This protein binds this small molecule.
Small molecule (SMILES): CC(=O)Nc1ccc2c(c1)CCCC2=O

Binding-site contacts:
Ligand atom C09 contacts residue SER57 of chain 1.A at 3.3 Å.
Ligand atom C01 contacts residue THR75 of chain 1.A at 4.3 Å.
Ligand atom C12 contacts residue TYR58 of chain 1.A at 4.3 Å (hydrophobic).
Ligand atom O15 contacts residue GLY78 of chain 1.A at 3.1 Å (h-bond).
Ligand atom C14 contacts residue TYR58 of chain 1.A at 3.9 Å (hydrophobic).
Ligand atom C13 contacts residue PHE80 of chain 1.A at 4.1 Å (hydrophobic).
Ligand atom C02 contacts residue TRP77 of chain 1.A at 3.7 Å (hydrophobic).
Ligand atom N07 contacts residue TYR58 of chain 1.A at 3.8 Å.
Ligand atom O15 contacts residue TYR58 of chain 1.A at 3.7 Å.
Ligand atom C03 contacts residue TRP77 of chain 1.A at 4.4 Å (hydrophobic).
Ligand atom C11 contacts residue SER57 of chain 1.A at 3.3 Å.
Ligand atom O15 contacts residue GLY76 of chain 1.A at 3.5 Å.
Ligand atom C09 contacts residue TYR58 of chain 1.A at 4.4 Å (hydrophobic).
Ligand atom C03 contacts residue TYR58 of chain 1.A at 3.6 Å (hydrophobic).
Ligand atom C04 contacts residue TYR58 of chain 1.A at 3.7 Å (hydrophobic).
Ligand atom C08 contacts residue SER57 of chain 1.A at 3.5 Å.
Ligand atom C09 contacts residue GLY59 of chain 1.A at 4.3 Å.
Ligand atom C01 contacts residue HIS27 of chain 1.A at 4.0 Å.
Ligand atom C06 contacts residue TYR58 of chain 1.A at 3.7 Å (hydrophobic).
Ligand atom C02 contacts residue TYR58 of chain 1.A at 3.6 Å (hydrophobic).
Ligand atom C04 contacts residue SER57 of chain 1.A at 2.9 Å.
Ligand atom C03 contacts residue SER57 of chain 1.A at 3.5 Å.
Ligand atom C01 contacts residue TRP77 of chain 1.A at 3.5 Å (hydrophobic).
Ligand atom C06 contacts residue HIS27 of chain 1.A at 3.6 Å.
Ligand atom C01 contacts residue GLY76 of chain 1.A at 3.9 Å.
Ligand atom C05 contacts residue SER57 of chain 1.A at 3.7 Å.
Ligand atom C14 contacts residue TRP77 of chain 1.A at 3.5 Å (hydrophobic).
Ligand atom C11 contacts residue HIS55 of chain 1.A at 3.6 Å.
Ligand atom O10 contacts residue HIS27 of chain 1.A at 3.5 Å (h-bond).
Ligand atom C11 contacts residue TYR58 of chain 1.A at 4.2 Å (hydrophobic).
Ligand atom C01 contacts residue TYR58 of chain 1.A at 3.4 Å (hydrophobic).
Ligand atom C14 contacts residue GLY78 of chain 1.A at 4.0 Å.
Ligand atom C06 contacts residue TRP77 of chain 1.A at 4.3 Å (hydrophobic).
Ligand atom N07 contacts residue SER57 of chain 1.A at 2.8 Å (h-bond).
Ligand atom C12 contacts residue HIS55 of chain 1.A at 3.6 Å.
Ligand atom C13 contacts residue TRP77 of chain 1.A at 3.8 Å (hydrophobic).
Ligand atom C05 contacts residue TYR58 of chain 1.A at 4.0 Å (hydrophobic).
Ligand atom C13 contacts residue GLY78 of chain 1.A at 3.9 Å.
Ligand atom C12 contacts residue PHE80 of chain 1.A at 3.9 Å (hydrophobic).
Ligand atom O15 contacts residue TRP77 of chain 1.A at 3.0 Å (h-bond).

Sequence of chain 1.A:
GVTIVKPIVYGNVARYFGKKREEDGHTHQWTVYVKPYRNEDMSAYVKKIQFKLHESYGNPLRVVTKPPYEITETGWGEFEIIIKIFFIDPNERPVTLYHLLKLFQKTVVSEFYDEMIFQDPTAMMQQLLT